Sequence of chain 1.A:
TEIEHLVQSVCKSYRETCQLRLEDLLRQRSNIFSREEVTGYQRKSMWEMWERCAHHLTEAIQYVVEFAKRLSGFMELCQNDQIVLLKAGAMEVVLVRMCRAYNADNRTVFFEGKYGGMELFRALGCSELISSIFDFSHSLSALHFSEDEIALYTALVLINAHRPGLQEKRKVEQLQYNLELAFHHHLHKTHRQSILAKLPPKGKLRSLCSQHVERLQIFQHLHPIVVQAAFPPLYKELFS

The protein below binds the small molecule below.
Small molecule (SMILES): CC(C)CCC[C@@H](C)[C@H]1CC[C@H]2[C@@H]3CC=C4C[C@@H](O)CC[C@]4(C)[C@H]3CC[C@]12C

Binding-site contacts:
Ligand atom C4 contacts residue GLN42 of chain 1.A at 3.4 Å.
Ligand atom C3 contacts residue GLN42 of chain 1.A at 3.3 Å.
Ligand atom C21 contacts residue ILE156 of chain 1.A at 4.0 Å (hydrophobic).
Ligand atom O1 contacts residue LEU43 of chain 1.A at 4.1 Å.
Ligand atom C6 contacts residue ALA83 of chain 1.A at 4.2 Å (hydrophobic).
Ligand atom C1 contacts residue MET121 of chain 1.A at 3.7 Å (hydrophobic).
Ligand atom C2 contacts residue VAL117 of chain 1.A at 4.0 Å (hydrophobic).
Ligand atom C12 contacts residue MET121 of chain 1.A at 3.8 Å (hydrophobic).
Ligand atom C18 contacts residue PHE144 of chain 1.A at 4.0 Å (hydrophobic).
Ligand atom C15 contacts residue PHE134 of chain 1.A at 4.0 Å (hydrophobic).
Ligand atom C16 contacts residue PHE144 of chain 1.A at 4.2 Å (hydrophobic).
Ligand atom C26 contacts residue ARG238 of chain 1.A at 4.0 Å.
Ligand atom C27 contacts residue PHE242 of chain 1.A at 3.7 Å (hydrophobic).
Ligand atom C7 contacts residue HIS79 of chain 1.A at 3.7 Å.
Ligand atom C4 contacts residue LEU43 of chain 1.A at 4.0 Å (hydrophobic).
Ligand atom C6 contacts residue HIS79 of chain 1.A at 4.1 Å.
Ligand atom C24 contacts residue ILE153 of chain 1.A at 4.1 Å (hydrophobic).
Ligand atom C27 contacts residue LEU147 of chain 1.A at 4.1 Å (hydrophobic).
Ligand atom C8 contacts residue GOL1 of chain 1.D at 4.0 Å.
Ligand atom C11 contacts residue MET121 of chain 1.A at 3.6 Å (hydrophobic).
Ligand atom C26 contacts residue LEU152 of chain 1.A at 3.6 Å (hydrophobic).
Ligand atom C26 contacts residue LEU239 of chain 1.A at 4.1 Å (hydrophobic).
Ligand atom C22 contacts residue ILE153 of chain 1.A at 4.1 Å (hydrophobic).
Ligand atom C19 contacts residue GOL1 of chain 1.D at 3.9 Å.
Ligand atom C26 contacts residue HIS235 of chain 1.A at 3.7 Å.
Ligand atom C24 contacts residue LEU147 of chain 1.A at 3.7 Å (hydrophobic).
Ligand atom C1 contacts residue VAL117 of chain 1.A at 3.8 Å (hydrophobic).
Ligand atom C27 contacts residue LEU239 of chain 1.A at 3.8 Å (hydrophobic).
Ligand atom C14 contacts residue LEU80 of chain 1.A at 4.0 Å (hydrophobic).
Ligand atom C2 contacts residue ARG120 of chain 1.A at 3.8 Å.
Ligand atom C25 contacts residue LEU239 of chain 1.A at 3.7 Å (hydrophobic).
Ligand atom C5 contacts residue GOL1 of chain 1.D at 3.7 Å.
Ligand atom C19 contacts residue ALA124 of chain 1.A at 4.1 Å (hydrophobic).
Ligand atom C20 contacts residue PHE144 of chain 1.A at 4.1 Å (hydrophobic).
Ligand atom C6 contacts residue GOL1 of chain 1.D at 3.4 Å.
Ligand atom C7 contacts residue GOL1 of chain 1.D at 3.7 Å.
Ligand atom C22 contacts residue PHE144 of chain 1.A at 4.0 Å (hydrophobic).
Ligand atom C16 contacts residue CYS76 of chain 1.A at 3.6 Å (hydrophobic).
Ligand atom C2 contacts residue MET121 of chain 1.A at 3.7 Å (hydrophobic).
Ligand atom O1 contacts residue GLN42 of chain 1.A at 2.9 Å (h-bond).